Binding-site contacts:
Ligand atom C2 contacts residue HIS209 of chain 1.F at 3.9 Å.
Ligand atom C4 contacts residue ASP308 of chain 1.F at 3.8 Å.
Ligand atom C2 contacts residue GLN151 of chain 1.F at 3.7 Å.
Ligand atom O2 contacts residue GLU212 of chain 1.F at 3.8 Å.
Ligand atom C4 contacts residue GLU212 of chain 1.F at 3.6 Å.
Ligand atom N3 contacts residue GLU212 of chain 1.F at 2.8 Å (salt-bridge).
Ligand atom CM5 contacts residue HIS58 of chain 1.F at 3.5 Å.
Ligand atom N4 contacts residue GLU212 of chain 1.F at 2.8 Å (salt-bridge).
Ligand atom O2 contacts residue LEU76 of chain 1.F at 3.6 Å.
Ligand atom N1 contacts residue TRP314 of chain 1.F at 3.5 Å.
Ligand atom N4 contacts residue ASP308 of chain 1.F at 2.7 Å (salt-bridge).
Ligand atom C6 contacts residue GLN151 of chain 1.F at 3.5 Å.
Ligand atom CM5 contacts residue SER309 of chain 1.F at 3.2 Å.
Ligand atom O2 contacts residue ILE178 of chain 1.F at 3.6 Å.
Ligand atom C2 contacts residue GLU212 of chain 1.F at 3.8 Å.
Ligand atom N4 contacts residue HIS241 of chain 1.F at 3.6 Å.
Ligand atom CM5 contacts residue ASP308 of chain 1.F at 3.5 Å.
Ligand atom C4 contacts residue FE21 of chain 1.HA at 3.7 Å.
Ligand atom N4 contacts residue GLU273 of chain 1.F at 3.9 Å.
Ligand atom C6 contacts residue HIS58 of chain 1.F at 3.6 Å.
Ligand atom N3 contacts residue HIS209 of chain 1.F at 3.7 Å.
Ligand atom C5 contacts residue HIS58 of chain 1.F at 3.5 Å.
Ligand atom O2 contacts residue HIS209 of chain 1.F at 4.0 Å.
Ligand atom N1 contacts residue HIS58 of chain 1.F at 4.0 Å.
Ligand atom C5 contacts residue ASP308 of chain 1.F at 4.1 Å.
Ligand atom O2 contacts residue GLN151 of chain 1.F at 3.0 Å (h-bond).
Ligand atom CM5 contacts residue TRP314 of chain 1.F at 3.6 Å (hydrophobic).
Ligand atom C6 contacts residue TRP314 of chain 1.F at 3.4 Å (hydrophobic).
Ligand atom C4 contacts residue HIS58 of chain 1.F at 4.0 Å.
Ligand atom C5 contacts residue TRP314 of chain 1.F at 3.7 Å (hydrophobic).
Ligand atom C2 contacts residue LEU76 of chain 1.F at 3.6 Å (hydrophobic).
Ligand atom N1 contacts residue GLN151 of chain 1.F at 2.7 Å (h-bond).
Ligand atom N4 contacts residue FE21 of chain 1.HA at 3.7 Å.
Ligand atom CM5 contacts residue GLU273 of chain 1.F at 3.5 Å.
Ligand atom C5 contacts residue FE21 of chain 1.HA at 4.0 Å.
Ligand atom N1 contacts residue PHE149 of chain 1.F at 3.9 Å.
Ligand atom O2 contacts residue PHE149 of chain 1.F at 3.6 Å.
Ligand atom N3 contacts residue LEU76 of chain 1.F at 3.2 Å.
Ligand atom C4 contacts residue LEU76 of chain 1.F at 3.9 Å (hydrophobic).
Ligand atom C2 contacts residue PHE149 of chain 1.F at 4.0 Å (hydrophobic).

This small molecule binds to this protein.
Small molecule (SMILES): Cc1c[nH]c(=O)nc1N

Sequence of chain 1.F:
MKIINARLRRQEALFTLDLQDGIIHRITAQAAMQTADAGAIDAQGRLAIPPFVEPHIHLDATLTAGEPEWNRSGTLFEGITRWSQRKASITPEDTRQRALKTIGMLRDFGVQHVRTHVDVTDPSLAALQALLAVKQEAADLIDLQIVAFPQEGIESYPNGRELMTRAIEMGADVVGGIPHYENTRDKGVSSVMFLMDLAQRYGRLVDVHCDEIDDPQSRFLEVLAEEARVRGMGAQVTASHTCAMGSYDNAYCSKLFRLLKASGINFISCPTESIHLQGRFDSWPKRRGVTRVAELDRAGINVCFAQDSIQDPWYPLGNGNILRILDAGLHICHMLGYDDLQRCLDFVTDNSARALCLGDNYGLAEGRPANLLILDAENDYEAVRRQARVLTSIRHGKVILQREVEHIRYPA